Sequence of chain 31.A:
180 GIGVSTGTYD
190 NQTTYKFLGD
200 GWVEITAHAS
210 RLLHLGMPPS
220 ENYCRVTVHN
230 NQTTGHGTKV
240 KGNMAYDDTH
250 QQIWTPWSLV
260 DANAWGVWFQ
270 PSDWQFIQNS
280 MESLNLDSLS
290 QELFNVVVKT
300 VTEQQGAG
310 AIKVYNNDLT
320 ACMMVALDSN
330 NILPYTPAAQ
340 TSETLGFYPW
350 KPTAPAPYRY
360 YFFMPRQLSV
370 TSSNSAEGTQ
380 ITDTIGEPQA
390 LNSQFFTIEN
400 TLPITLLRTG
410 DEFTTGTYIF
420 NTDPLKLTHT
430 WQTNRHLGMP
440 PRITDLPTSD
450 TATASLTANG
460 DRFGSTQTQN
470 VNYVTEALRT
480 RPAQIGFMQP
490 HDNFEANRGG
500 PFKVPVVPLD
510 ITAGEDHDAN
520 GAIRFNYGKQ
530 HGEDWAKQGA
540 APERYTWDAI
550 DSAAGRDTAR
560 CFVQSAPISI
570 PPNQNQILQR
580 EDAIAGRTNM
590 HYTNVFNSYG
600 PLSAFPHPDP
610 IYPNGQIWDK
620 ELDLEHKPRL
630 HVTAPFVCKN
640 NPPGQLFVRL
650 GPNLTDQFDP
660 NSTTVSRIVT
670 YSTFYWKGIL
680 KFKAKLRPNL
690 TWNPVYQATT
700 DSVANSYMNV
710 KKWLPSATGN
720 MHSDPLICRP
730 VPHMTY

A small-molecule ligand and the protein it binds are described below.
Small molecule (SMILES): Nc1ccn([C@H]2C[C@H](O)[C@@H](COP(=O)(O)O)O2)c(=O)n1

Binding-site contacts:
Ligand atom C3' contacts residue TRP201 of chain 31.A at 4.1 Å (hydrophobic).
Ligand atom C2' contacts residue LYS682 of chain 31.A at 3.6 Å.
Ligand atom C5 contacts residue TRP201 of chain 31.A at 3.4 Å (hydrophobic).
Ligand atom C6 contacts residue TRP201 of chain 31.A at 3.5 Å (hydrophobic).
Ligand atom N1 contacts residue TRP201 of chain 31.A at 4.0 Å.
Ligand atom O2 contacts residue TRP201 of chain 31.A at 4.3 Å.
Ligand atom O2 contacts residue LYS682 of chain 31.A at 4.2 Å.
Ligand atom C4 contacts residue TRP201 of chain 31.A at 3.3 Å (hydrophobic).
Ligand atom C4' contacts residue TRP201 of chain 31.A at 4.3 Å (hydrophobic).
Ligand atom C1' contacts residue TRP201 of chain 31.A at 4.5 Å (hydrophobic).
Ligand atom O5' contacts residue TRP201 of chain 31.A at 3.6 Å.
Ligand atom C1' contacts residue LYS682 of chain 31.A at 4.5 Å.
Ligand atom N3 contacts residue TRP201 of chain 31.A at 3.6 Å.
Ligand atom C2' contacts residue TRP201 of chain 31.A at 3.6 Å (hydrophobic).
Ligand atom O2 contacts residue LEU197 of chain 31.A at 4.0 Å.
Ligand atom O4' contacts residue TRP201 of chain 31.A at 4.5 Å.
Ligand atom C2 contacts residue TRP201 of chain 31.A at 3.9 Å (hydrophobic).
Ligand atom C5' contacts residue TRP201 of chain 31.A at 3.5 Å (hydrophobic).
Ligand atom N4 contacts residue ASP199 of chain 31.A at 4.0 Å.
Ligand atom N4 contacts residue TRP201 of chain 31.A at 3.8 Å.
Ligand atom C3' contacts residue LYS682 of chain 31.A at 3.8 Å.
Ligand atom OP1 contacts residue PRO423 of chain 31.A at 3.6 Å.
Ligand atom N4 contacts residue GLY198 of chain 31.A at 3.8 Å.
Ligand atom O3' contacts residue LYS682 of chain 31.A at 3.1 Å (salt-bridge).